Sequence of chain 1.C:
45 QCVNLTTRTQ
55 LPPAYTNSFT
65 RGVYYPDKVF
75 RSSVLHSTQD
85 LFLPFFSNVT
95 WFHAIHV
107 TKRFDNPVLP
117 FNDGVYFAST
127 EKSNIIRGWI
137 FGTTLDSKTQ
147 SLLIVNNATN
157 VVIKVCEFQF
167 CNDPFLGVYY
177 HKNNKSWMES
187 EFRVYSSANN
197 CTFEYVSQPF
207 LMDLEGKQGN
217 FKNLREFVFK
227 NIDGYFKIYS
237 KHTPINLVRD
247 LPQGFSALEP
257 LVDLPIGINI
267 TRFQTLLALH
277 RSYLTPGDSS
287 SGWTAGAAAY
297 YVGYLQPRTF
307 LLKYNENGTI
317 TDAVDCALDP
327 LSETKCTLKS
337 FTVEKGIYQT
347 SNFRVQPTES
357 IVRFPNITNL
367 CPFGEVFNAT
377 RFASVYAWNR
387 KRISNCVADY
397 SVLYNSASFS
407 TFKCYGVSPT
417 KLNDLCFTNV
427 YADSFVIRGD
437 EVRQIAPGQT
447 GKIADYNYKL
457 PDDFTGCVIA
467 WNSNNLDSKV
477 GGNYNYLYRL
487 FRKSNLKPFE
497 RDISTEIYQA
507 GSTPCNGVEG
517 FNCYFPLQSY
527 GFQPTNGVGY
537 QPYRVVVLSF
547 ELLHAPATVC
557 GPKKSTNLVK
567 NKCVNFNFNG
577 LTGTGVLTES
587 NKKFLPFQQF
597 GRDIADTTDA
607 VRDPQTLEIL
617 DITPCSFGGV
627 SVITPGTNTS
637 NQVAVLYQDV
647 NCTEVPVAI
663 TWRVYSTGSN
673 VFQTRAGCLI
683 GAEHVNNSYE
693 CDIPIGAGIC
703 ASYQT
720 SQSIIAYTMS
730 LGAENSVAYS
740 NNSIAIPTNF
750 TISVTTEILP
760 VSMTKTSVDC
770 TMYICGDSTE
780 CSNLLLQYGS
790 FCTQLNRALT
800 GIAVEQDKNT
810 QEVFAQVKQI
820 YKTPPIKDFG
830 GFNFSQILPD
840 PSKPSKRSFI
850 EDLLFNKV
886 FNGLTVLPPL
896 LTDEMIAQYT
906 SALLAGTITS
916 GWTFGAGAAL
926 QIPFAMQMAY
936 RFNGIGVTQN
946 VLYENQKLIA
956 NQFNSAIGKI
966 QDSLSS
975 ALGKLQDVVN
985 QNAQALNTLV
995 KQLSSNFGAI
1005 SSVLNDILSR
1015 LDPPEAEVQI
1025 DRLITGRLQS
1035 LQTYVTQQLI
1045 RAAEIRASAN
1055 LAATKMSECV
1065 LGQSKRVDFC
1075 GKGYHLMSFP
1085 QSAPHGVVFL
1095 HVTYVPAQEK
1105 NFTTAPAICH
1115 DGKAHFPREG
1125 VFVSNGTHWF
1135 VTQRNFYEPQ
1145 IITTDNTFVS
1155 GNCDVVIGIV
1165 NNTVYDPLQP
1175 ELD

This protein binds this small molecule.
Small molecule (SMILES): CC(=O)N[C@@H]1[C@@H](O)[C@H](O)[C@@H](CO)O[C@H]1O

Binding-site contacts:
Ligand atom N2 contacts residue THR1131 of chain 1.C at 3.2 Å (h-bond).
Ligand atom C2 contacts residue THR1131 of chain 1.C at 3.9 Å.
Ligand atom C1 contacts residue ASN1129 of chain 1.C at 1.4 Å.
Ligand atom C7 contacts residue ASN1129 of chain 1.C at 3.3 Å.
Ligand atom C8 contacts residue ASN1129 of chain 1.C at 3.6 Å.
Ligand atom O5 contacts residue HIS1132 of chain 1.C at 3.5 Å (h-bond).
Ligand atom C4 contacts residue HIS1132 of chain 1.C at 3.9 Å.
Ligand atom C4 contacts residue ASN1129 of chain 1.C at 4.2 Å.
Ligand atom C3 contacts residue THR1131 of chain 1.C at 4.3 Å.
Ligand atom C5 contacts residue HIS1132 of chain 1.C at 3.4 Å.
Ligand atom C2 contacts residue HIS1132 of chain 1.C at 3.8 Å.
Ligand atom C2 contacts residue ASN1129 of chain 1.C at 2.4 Å.
Ligand atom C8 contacts residue THR1131 of chain 1.C at 3.8 Å.
Ligand atom C5 contacts residue ASN1129 of chain 1.C at 3.6 Å.
Ligand atom C1 contacts residue HIS1132 of chain 1.C at 3.0 Å.
Ligand atom C3 contacts residue HIS1132 of chain 1.C at 3.6 Å.
Ligand atom N2 contacts residue ASN1129 of chain 1.C at 2.9 Å (h-bond).
Ligand atom C6 contacts residue PHE1134 of chain 1.C at 4.4 Å (hydrophobic).
Ligand atom O5 contacts residue ASN1129 of chain 1.C at 2.3 Å (h-bond).
Ligand atom N2 contacts residue HIS1132 of chain 1.C at 4.1 Å.
Ligand atom O6 contacts residue HIS1132 of chain 1.C at 4.4 Å.
Ligand atom C7 contacts residue THR1131 of chain 1.C at 4.0 Å.
Ligand atom O7 contacts residue ASN1129 of chain 1.C at 3.1 Å (h-bond).
Ligand atom C1 contacts residue THR1131 of chain 1.C at 3.8 Å.
Ligand atom C3 contacts residue ASN1129 of chain 1.C at 3.8 Å.
Ligand atom O5 contacts residue PHE1134 of chain 1.C at 3.9 Å.
Ligand atom O4 contacts residue HIS1132 of chain 1.C at 4.0 Å.